Sequence of chain 3.A:
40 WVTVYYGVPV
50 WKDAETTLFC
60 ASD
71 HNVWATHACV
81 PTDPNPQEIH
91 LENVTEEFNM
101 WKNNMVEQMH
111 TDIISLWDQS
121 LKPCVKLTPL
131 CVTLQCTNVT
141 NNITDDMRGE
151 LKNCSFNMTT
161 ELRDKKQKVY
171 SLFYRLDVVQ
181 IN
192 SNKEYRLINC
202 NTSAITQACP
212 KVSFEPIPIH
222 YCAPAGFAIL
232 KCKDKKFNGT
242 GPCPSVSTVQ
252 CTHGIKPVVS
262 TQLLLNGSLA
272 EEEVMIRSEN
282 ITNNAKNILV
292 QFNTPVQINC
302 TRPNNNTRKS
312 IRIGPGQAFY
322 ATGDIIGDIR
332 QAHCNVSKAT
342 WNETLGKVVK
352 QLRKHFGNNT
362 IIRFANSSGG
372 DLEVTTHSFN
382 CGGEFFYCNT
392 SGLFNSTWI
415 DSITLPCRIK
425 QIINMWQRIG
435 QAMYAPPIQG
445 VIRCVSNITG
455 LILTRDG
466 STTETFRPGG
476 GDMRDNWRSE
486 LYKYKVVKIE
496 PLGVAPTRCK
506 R

Binding-site contacts:
Ligand atom C8 contacts residue ARG313 of chain 3.A at 3.7 Å.
Ligand atom C1 contacts residue ASN202 of chain 2.A at 1.4 Å.
Ligand atom C8 contacts residue ILE199 of chain 2.A at 4.4 Å (hydrophobic).
Ligand atom C8 contacts residue ASN202 of chain 2.A at 3.8 Å.
Ligand atom C4 contacts residue ASN202 of chain 2.A at 4.2 Å.
Ligand atom C7 contacts residue ASN202 of chain 2.A at 3.3 Å.
Ligand atom O7 contacts residue ASN202 of chain 2.A at 3.6 Å (h-bond).
Ligand atom O5 contacts residue ARG197 of chain 2.A at 2.8 Å (salt-bridge).
Ligand atom C7 contacts residue ARG313 of chain 3.A at 3.7 Å.
Ligand atom C3 contacts residue ASN202 of chain 2.A at 3.6 Å.
Ligand atom N2 contacts residue THR203 of chain 2.A at 4.2 Å.
Ligand atom O6 contacts residue ARG197 of chain 2.A at 4.0 Å.
Ligand atom C6 contacts residue VAL179 of chain 2.A at 4.3 Å (hydrophobic).
Ligand atom C2 contacts residue ASN202 of chain 2.A at 2.3 Å.
Ligand atom O7 contacts residue ARG313 of chain 3.A at 3.1 Å (salt-bridge).
Ligand atom N2 contacts residue ASN202 of chain 2.A at 2.8 Å (h-bond).
Ligand atom C6 contacts residue ARG197 of chain 2.A at 3.7 Å.
Ligand atom C1 contacts residue ARG197 of chain 2.A at 3.7 Å.
Ligand atom O5 contacts residue ASN202 of chain 2.A at 2.4 Å (h-bond).
Ligand atom C5 contacts residue ARG197 of chain 2.A at 3.8 Å.
Ligand atom C5 contacts residue ASN202 of chain 2.A at 3.7 Å.

Sequence of chain 2.A:
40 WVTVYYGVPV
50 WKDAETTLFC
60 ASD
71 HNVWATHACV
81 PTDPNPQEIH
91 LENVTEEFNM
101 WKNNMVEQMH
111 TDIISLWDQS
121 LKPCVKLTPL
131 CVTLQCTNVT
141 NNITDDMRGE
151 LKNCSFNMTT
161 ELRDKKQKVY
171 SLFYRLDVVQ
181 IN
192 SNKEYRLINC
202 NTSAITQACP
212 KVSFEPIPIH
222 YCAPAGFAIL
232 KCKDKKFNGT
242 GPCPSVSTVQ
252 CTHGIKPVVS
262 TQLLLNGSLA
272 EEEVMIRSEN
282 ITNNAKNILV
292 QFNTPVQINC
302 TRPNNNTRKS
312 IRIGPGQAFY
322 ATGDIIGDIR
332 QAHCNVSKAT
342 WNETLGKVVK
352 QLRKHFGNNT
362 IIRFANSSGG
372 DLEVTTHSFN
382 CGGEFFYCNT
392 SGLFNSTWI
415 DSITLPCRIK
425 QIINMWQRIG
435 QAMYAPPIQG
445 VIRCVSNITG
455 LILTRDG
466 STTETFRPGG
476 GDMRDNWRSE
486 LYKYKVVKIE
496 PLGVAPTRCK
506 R

This small molecule binds to this protein.
Small molecule (SMILES): CC(=O)N[C@H]1[C@H](O[C@H]2[C@H](O)[C@@H](NC(C)=O)CO[C@@H]2CO)O[C@H](CO)[C@@H](O)[C@@H]1O